Binding-site contacts:
Ligand atom C4 contacts residue ALA123 of chain 2.C at 3.4 Å (hydrophobic).
Ligand atom C1' contacts residue HIS47 of chain 2.B at 3.9 Å.
Ligand atom O1' contacts residue ARG72 of chain 2.B at 2.5 Å (salt-bridge).
Ligand atom C1 contacts residue LEU214 of chain 2.B at 4.5 Å (hydrophobic).
Ligand atom C1' contacts residue GLY121 of chain 2.C at 3.7 Å.
Ligand atom C2 contacts residue PYR1 of chain 2.H at 4.3 Å.
Ligand atom O4 contacts residue LEU214 of chain 2.B at 4.4 Å.
Ligand atom O1' contacts residue PYR1 of chain 2.H at 2.9 Å (h-bond).
Ligand atom C5 contacts residue LEU214 of chain 2.B at 3.3 Å (hydrophobic).
Ligand atom C3 contacts residue ALA176 of chain 2.B at 4.3 Å (hydrophobic).
Ligand atom C1 contacts residue GLY121 of chain 2.C at 4.0 Å.
Ligand atom C6 contacts residue LEU124 of chain 2.C at 3.4 Å (hydrophobic).
Ligand atom C1' contacts residue ARG72 of chain 2.B at 3.4 Å.
Ligand atom C4 contacts residue VAL236 of chain 2.B at 4.4 Å (hydrophobic).
Ligand atom C6 contacts residue TRP21 of chain 2.B at 4.1 Å (hydrophobic).
Ligand atom O4 contacts residue VAL236 of chain 2.B at 4.0 Å.
Ligand atom O1' contacts residue TRP21 of chain 2.B at 4.3 Å.
Ligand atom C1 contacts residue VAL120 of chain 2.C at 4.3 Å (hydrophobic).
Ligand atom O1' contacts residue HIS47 of chain 2.B at 3.9 Å.
Ligand atom C5 contacts residue LEU124 of chain 2.C at 4.0 Å (hydrophobic).
Ligand atom C2 contacts residue VAL120 of chain 2.C at 4.0 Å (hydrophobic).
Ligand atom O1' contacts residue VAL120 of chain 2.C at 4.4 Å.
Ligand atom C2 contacts residue ALA176 of chain 2.B at 3.9 Å (hydrophobic).
Ligand atom O1' contacts residue ZN1 of chain 2.J at 4.1 Å.
Ligand atom C2 contacts residue GLY121 of chain 2.C at 3.7 Å.
Ligand atom C5 contacts residue VAL236 of chain 2.B at 3.8 Å (hydrophobic).
Ligand atom C1' contacts residue PYR1 of chain 2.H at 3.6 Å.
Ligand atom C6 contacts residue PYR1 of chain 2.H at 4.3 Å.
Ligand atom O4 contacts residue ALA123 of chain 2.C at 3.0 Å.
Ligand atom C6 contacts residue LEU214 of chain 2.B at 3.6 Å (hydrophobic).
Ligand atom C1 contacts residue PYR1 of chain 2.H at 4.1 Å.
Ligand atom C4 contacts residue LEU214 of chain 2.B at 4.0 Å (hydrophobic).
Ligand atom C3 contacts residue ALA123 of chain 2.C at 3.8 Å (hydrophobic).
Ligand atom C1' contacts residue VAL120 of chain 2.C at 3.7 Å (hydrophobic).
Ligand atom C1 contacts residue LEU124 of chain 2.C at 4.1 Å (hydrophobic).
Ligand atom C5 contacts residue ALA123 of chain 2.C at 4.2 Å (hydrophobic).
Ligand atom C1' contacts residue LEU124 of chain 2.C at 4.2 Å (hydrophobic).

Sequence of chain 2.C:
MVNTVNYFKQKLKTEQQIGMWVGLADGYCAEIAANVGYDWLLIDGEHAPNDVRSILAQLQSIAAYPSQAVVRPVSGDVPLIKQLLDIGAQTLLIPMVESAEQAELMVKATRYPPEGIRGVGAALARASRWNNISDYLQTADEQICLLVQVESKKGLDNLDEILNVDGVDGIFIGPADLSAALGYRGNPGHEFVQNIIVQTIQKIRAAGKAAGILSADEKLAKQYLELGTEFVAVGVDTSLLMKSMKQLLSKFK

The small molecule below binds the protein below.
Small molecule (SMILES): O=Cc1ccc(O)cc1

Sequence of chain 2.B:
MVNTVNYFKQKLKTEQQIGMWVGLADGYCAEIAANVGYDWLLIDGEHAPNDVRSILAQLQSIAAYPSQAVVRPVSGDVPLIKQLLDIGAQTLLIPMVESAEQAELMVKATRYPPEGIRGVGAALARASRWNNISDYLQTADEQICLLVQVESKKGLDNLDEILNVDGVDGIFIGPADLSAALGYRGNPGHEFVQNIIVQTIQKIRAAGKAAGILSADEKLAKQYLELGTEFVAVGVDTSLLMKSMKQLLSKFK